Binding-site contacts:
Ligand atom C2 contacts residue LYS198 of chain 1.F at 3.2 Å.
Ligand atom O2' contacts residue MET320 of chain 1.F at 3.5 Å (h-bond).
Ligand atom O2A contacts residue LYS74 of chain 1.F at 3.6 Å.
Ligand atom O3G contacts residue GLU331 of chain 1.F at 2.0 Å (salt-bridge).
Ligand atom N3 contacts residue LYS198 of chain 1.F at 2.7 Å (salt-bridge).
Ligand atom N7 contacts residue LYS150 of chain 1.F at 3.2 Å (salt-bridge).
Ligand atom O3' contacts residue LEU240 of chain 1.F at 3.8 Å.
Ligand atom O1B contacts residue GLU331 of chain 1.F at 2.6 Å (salt-bridge).
Ligand atom N6 contacts residue ILE148 of chain 1.F at 3.8 Å.
Ligand atom PG contacts residue MG1 of chain 1.W at 3.5 Å.
Ligand atom C3' contacts residue THR241 of chain 1.F at 3.2 Å.
Ligand atom PG contacts residue GLU331 of chain 1.F at 3.4 Å.
Ligand atom PG contacts residue ASP318 of chain 1.F at 3.6 Å.
Ligand atom C6 contacts residue LYS184 of chain 1.F at 3.7 Å.
Ligand atom O3' contacts residue THR241 of chain 1.F at 2.0 Å (h-bond).
Ligand atom N7 contacts residue GLN183 of chain 1.F at 3.1 Å (h-bond).
Ligand atom N1 contacts residue TYR185 of chain 1.F at 3.6 Å.
Ligand atom O2G contacts residue GLU331 of chain 1.F at 3.6 Å.
Ligand atom C5 contacts residue GLN183 of chain 1.F at 3.5 Å.
Ligand atom C2 contacts residue LEU186 of chain 1.F at 3.4 Å (hydrophobic).
Ligand atom C4' contacts residue ASN242 of chain 1.F at 3.6 Å.
Ligand atom C8 contacts residue LYS150 of chain 1.F at 3.5 Å.
Ligand atom O1B contacts residue MG1 of chain 1.W at 2.5 Å.
Ligand atom C5' contacts residue ASN242 of chain 1.F at 3.6 Å.
Ligand atom N6 contacts residue GLN183 of chain 1.F at 2.7 Å (h-bond).
Ligand atom N1 contacts residue LEU186 of chain 1.F at 2.9 Å (h-bond).
Ligand atom O1A contacts residue GLU331 of chain 1.F at 3.5 Å.
Ligand atom N6 contacts residue LYS184 of chain 1.F at 2.7 Å (salt-bridge).
Ligand atom O1B contacts residue LYS74 of chain 1.F at 3.5 Å (salt-bridge).
Ligand atom O5' contacts residue ASN242 of chain 1.F at 3.7 Å.
Ligand atom O2G contacts residue ASP318 of chain 1.F at 2.2 Å (salt-bridge).
Ligand atom PB contacts residue MG1 of chain 1.W at 3.7 Å.
Ligand atom O3G contacts residue ASN333 of chain 1.F at 2.7 Å (h-bond).
Ligand atom O2' contacts residue HIS239 of chain 1.F at 3.4 Å (h-bond).
Ligand atom O2A contacts residue LYS150 of chain 1.F at 2.8 Å (salt-bridge).
Ligand atom O2' contacts residue LYS198 of chain 1.F at 3.2 Å.
Ligand atom O3G contacts residue MG1 of chain 1.W at 2.0 Å.
Ligand atom C3B contacts residue ASN242 of chain 1.F at 3.3 Å.
Ligand atom O2G contacts residue ARG222 of chain 1.F at 3.8 Å.
Ligand atom C6 contacts residue GLN183 of chain 1.F at 3.5 Å.

A protein and the small-molecule ligand that binds it are described below.
Small molecule (SMILES): Nc1ncnc2c1ncn2[C@@H]1O[C@H](CO[P](=O)(O)O[P](=O)(O)CP(=O)(O)O)[C@@H](O)[C@H]1O

Sequence of chain 1.F:
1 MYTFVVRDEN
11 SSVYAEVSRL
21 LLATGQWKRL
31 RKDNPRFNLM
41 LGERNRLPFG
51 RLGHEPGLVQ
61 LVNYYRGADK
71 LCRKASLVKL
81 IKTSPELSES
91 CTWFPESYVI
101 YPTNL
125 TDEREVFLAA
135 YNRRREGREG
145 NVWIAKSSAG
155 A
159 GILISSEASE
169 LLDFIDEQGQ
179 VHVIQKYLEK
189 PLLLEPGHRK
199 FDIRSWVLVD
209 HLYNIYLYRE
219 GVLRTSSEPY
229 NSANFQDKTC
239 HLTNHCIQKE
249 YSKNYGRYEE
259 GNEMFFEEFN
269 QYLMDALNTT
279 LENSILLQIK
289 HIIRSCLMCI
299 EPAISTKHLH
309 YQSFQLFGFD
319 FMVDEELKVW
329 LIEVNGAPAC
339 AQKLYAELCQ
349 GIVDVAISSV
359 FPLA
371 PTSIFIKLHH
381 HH